Binding-site contacts:
Ligand atom C2 contacts residue THR26 of chain 4.A at 3.4 Å.
Ligand atom C7 contacts residue ASN63 of chain 4.A at 3.4 Å.
Ligand atom O5 contacts residue ASN63 of chain 4.A at 2.4 Å (h-bond).
Ligand atom C3 contacts residue ASN63 of chain 4.A at 3.8 Å.
Ligand atom C3 contacts residue PHE7 of chain 4.A at 3.6 Å (hydrophobic).
Ligand atom O6 contacts residue PHE7 of chain 4.A at 3.6 Å.
Ligand atom C1 contacts residue THR26 of chain 4.A at 3.5 Å.
Ligand atom O6 contacts residue PHE9 of chain 4.A at 3.6 Å.
Ligand atom C8 contacts residue LYS100 of chain 4.A at 3.4 Å.
Ligand atom C1 contacts residue ASN63 of chain 4.A at 1.4 Å.
Ligand atom O3 contacts residue GLU24 of chain 4.A at 3.3 Å (salt-bridge).
Ligand atom O2 contacts residue GLU24 of chain 4.A at 3.3 Å (salt-bridge).
Ligand atom C6 contacts residue GLN61 of chain 4.A at 3.4 Å.
Ligand atom C5 contacts residue GLN61 of chain 4.A at 3.6 Å.
Ligand atom C5 contacts residue ASN63 of chain 4.A at 3.6 Å.
Ligand atom C3 contacts residue ASP31 of chain 4.A at 3.2 Å.
Ligand atom O6 contacts residue PHE7 of chain 4.A at 3.4 Å.
Ligand atom O7 contacts residue ARG67 of chain 4.A at 3.3 Å (salt-bridge).
Ligand atom O5 contacts residue GLN61 of chain 4.A at 3.1 Å (h-bond).
Ligand atom C8 contacts residue ASN63 of chain 4.A at 3.7 Å.
Ligand atom C5 contacts residue PHE9 of chain 4.A at 3.8 Å (hydrophobic).
Ligand atom O5 contacts residue PHE7 of chain 4.A at 3.5 Å.
Ligand atom C4 contacts residue LYS12 of chain 4.A at 3.3 Å.
Ligand atom C2 contacts residue PHE7 of chain 4.A at 3.5 Å (hydrophobic).
Ligand atom C2 contacts residue ASP31 of chain 4.A at 3.4 Å.
Ligand atom C6 contacts residue PHE62 of chain 4.A at 3.6 Å (hydrophobic).
Ligand atom C6 contacts residue GLN61 of chain 4.A at 3.4 Å.
Ligand atom O2 contacts residue PRO10 of chain 4.A at 3.0 Å (h-bond).
Ligand atom O2 contacts residue THR26 of chain 4.A at 2.7 Å (h-bond).
Ligand atom N2 contacts residue ASN63 of chain 4.A at 2.8 Å (h-bond).
Ligand atom C6 contacts residue THR26 of chain 4.A at 3.7 Å.
Ligand atom O3 contacts residue ASP31 of chain 4.A at 3.6 Å (salt-bridge).
Ligand atom C1 contacts residue ASP31 of chain 4.A at 3.7 Å.
Ligand atom O4 contacts residue LYS12 of chain 4.A at 2.9 Å.
Ligand atom C2 contacts residue PRO10 of chain 4.A at 3.7 Å (hydrophobic).
Ligand atom C2 contacts residue ASN63 of chain 4.A at 2.5 Å.
Ligand atom N2 contacts residue ASP31 of chain 4.A at 2.8 Å (salt-bridge).
Ligand atom C3 contacts residue THR26 of chain 4.A at 3.6 Å.
Ligand atom O4 contacts residue VAL30 of chain 4.A at 3.8 Å.
Ligand atom C1 contacts residue THR65 of chain 4.A at 3.8 Å.

Sequence of chain 4.A:
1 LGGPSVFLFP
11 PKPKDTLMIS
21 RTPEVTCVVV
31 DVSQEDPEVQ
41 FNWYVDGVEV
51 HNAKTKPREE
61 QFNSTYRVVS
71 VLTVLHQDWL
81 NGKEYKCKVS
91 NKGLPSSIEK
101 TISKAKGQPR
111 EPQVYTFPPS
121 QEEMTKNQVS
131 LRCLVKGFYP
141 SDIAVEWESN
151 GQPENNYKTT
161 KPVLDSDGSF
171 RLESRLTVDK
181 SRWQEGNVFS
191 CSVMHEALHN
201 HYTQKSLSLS

The protein below binds the small molecule below.
Small molecule (SMILES): CC(=O)N[C@H]1[C@H](O[C@H]2[C@H](O)[C@@H](NC(C)=O)CO[C@@H]2CO[C@H]2O[C@@H](C)[C@@H](O)[C@@H](O)[C@@H]2O)O[C@H](CO)[C@@H](O[C@@H]2O[C@H](CO[C@H]3O[C@H](CO)[C@@H](O)[C@H](O)[C@@H]3O[C@@H]3O[C@H](CO)[C@@H](O[C@@H]4O[C@H](CO)[C@H](O)[C@H](O)[C@H]4O)[C@H](O)[C@H]3NC(C)=O)[C@@H](O)[C@H](O[C@H]3O[C@H](CO)[C@@H](O)[C@H](O)[C@@H]3O[C@@H]3O[C@H](CO)[C@@H](O)[C@H](O)[C@H]3NC(C)=O)[C@@H]2O)[C@@H]1O